Binding-site contacts:
Ligand atom C18 contacts residue ILE104 of chain 37.C at 3.9 Å (hydrophobic).
Ligand atom N4 contacts residue LEU218 of chain 37.C at 3.0 Å (h-bond).
Ligand atom C15 contacts residue SER198 of chain 37.B at 3.6 Å.
Ligand atom C13 contacts residue ASN198 of chain 37.C at 2.6 Å.
Ligand atom N6 contacts residue ASN219 of chain 37.C at 3.5 Å.
Ligand atom C12 contacts residue LEU218 of chain 37.C at 3.6 Å (hydrophobic).
Ligand atom F2 contacts residue ILE104 of chain 37.C at 3.4 Å.
Ligand atom F3 contacts residue LEU106 of chain 37.C at 3.5 Å.
Ligand atom F3 contacts residue ILE104 of chain 37.C at 3.7 Å.
Ligand atom C2 contacts residue MET221 of chain 37.C at 3.8 Å (hydrophobic).
Ligand atom N5 contacts residue ASN198 of chain 37.C at 3.0 Å (h-bond).
Ligand atom N2 contacts residue ASN198 of chain 37.C at 3.3 Å (h-bond).
Ligand atom C4 contacts residue ASN105 of chain 37.C at 3.4 Å.
Ligand atom C15 contacts residue ALA194 of chain 37.C at 3.5 Å (hydrophobic).
Ligand atom C6 contacts residue ILE104 of chain 37.C at 3.3 Å (hydrophobic).
Ligand atom C15 contacts residue LEU218 of chain 37.C at 3.8 Å (hydrophobic).
Ligand atom C3 contacts residue TYR197 of chain 37.C at 3.8 Å (hydrophobic).
Ligand atom C17 contacts residue ALA194 of chain 37.C at 3.6 Å (hydrophobic).
Ligand atom F2 contacts residue TYR128 of chain 37.C at 3.4 Å.
Ligand atom C15 contacts residue ASN198 of chain 37.C at 2.5 Å.
Ligand atom N6 contacts residue MET221 of chain 37.C at 3.2 Å.
Ligand atom F3 contacts residue TYR128 of chain 37.C at 3.4 Å.
Ligand atom C6 contacts residue MET221 of chain 37.C at 3.8 Å (hydrophobic).
Ligand atom C13 contacts residue LEU218 of chain 37.C at 3.6 Å (hydrophobic).
Ligand atom C9 contacts residue ASN198 of chain 37.C at 3.1 Å.
Ligand atom N3 contacts residue ASN198 of chain 37.C at 2.3 Å (h-bond).
Ligand atom C4 contacts residue MET221 of chain 37.C at 3.7 Å (hydrophobic).
Ligand atom C17 contacts residue ASN198 of chain 37.C at 3.7 Å.
Ligand atom C6 contacts residue ASN105 of chain 37.C at 3.6 Å.
Ligand atom C10 contacts residue LEU218 of chain 37.C at 3.4 Å (hydrophobic).
Ligand atom C11 contacts residue LEU218 of chain 37.C at 3.6 Å (hydrophobic).
Ligand atom C14 contacts residue LEU218 of chain 37.C at 3.5 Å (hydrophobic).
Ligand atom N3 contacts residue TYR197 of chain 37.C at 3.9 Å.
Ligand atom C13 contacts residue ALA196 of chain 37.C at 3.8 Å (hydrophobic).
Ligand atom F1 contacts residue SER126 of chain 37.C at 3.6 Å.
Ligand atom N5 contacts residue TYR197 of chain 37.C at 3.8 Å.
Ligand atom F2 contacts residue MET221 of chain 37.C at 2.9 Å.
Ligand atom N6 contacts residue LEU218 of chain 37.C at 3.4 Å (h-bond).
Ligand atom N1 contacts residue ASN219 of chain 37.C at 3.9 Å.
Ligand atom C1 contacts residue TYR197 of chain 37.C at 3.8 Å (hydrophobic).

A protein and the small-molecule ligand that binds it are described below.
Small molecule (SMILES): Nc1nc(-c2ccccc2)nc2[nH]nc(Nc3ccc(C(F)(F)F)cc3)c12

Sequence of chain 46.D:
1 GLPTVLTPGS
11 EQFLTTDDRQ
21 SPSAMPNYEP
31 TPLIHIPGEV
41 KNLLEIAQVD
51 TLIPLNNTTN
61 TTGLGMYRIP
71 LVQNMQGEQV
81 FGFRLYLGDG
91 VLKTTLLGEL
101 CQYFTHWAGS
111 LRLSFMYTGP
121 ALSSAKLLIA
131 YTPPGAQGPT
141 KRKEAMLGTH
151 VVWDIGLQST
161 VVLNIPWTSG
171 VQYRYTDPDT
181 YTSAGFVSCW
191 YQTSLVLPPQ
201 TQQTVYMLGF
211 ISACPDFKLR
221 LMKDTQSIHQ

Sequence of chain 37.B:
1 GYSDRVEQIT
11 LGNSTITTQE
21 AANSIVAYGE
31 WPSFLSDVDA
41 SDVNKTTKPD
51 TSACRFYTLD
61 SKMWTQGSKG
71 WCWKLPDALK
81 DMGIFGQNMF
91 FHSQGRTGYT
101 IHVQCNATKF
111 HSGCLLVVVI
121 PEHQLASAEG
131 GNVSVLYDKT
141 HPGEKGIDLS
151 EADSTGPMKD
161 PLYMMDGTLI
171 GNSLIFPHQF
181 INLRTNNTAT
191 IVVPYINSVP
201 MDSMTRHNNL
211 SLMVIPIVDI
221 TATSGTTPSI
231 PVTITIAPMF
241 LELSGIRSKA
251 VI

Sequence of chain 37.C:
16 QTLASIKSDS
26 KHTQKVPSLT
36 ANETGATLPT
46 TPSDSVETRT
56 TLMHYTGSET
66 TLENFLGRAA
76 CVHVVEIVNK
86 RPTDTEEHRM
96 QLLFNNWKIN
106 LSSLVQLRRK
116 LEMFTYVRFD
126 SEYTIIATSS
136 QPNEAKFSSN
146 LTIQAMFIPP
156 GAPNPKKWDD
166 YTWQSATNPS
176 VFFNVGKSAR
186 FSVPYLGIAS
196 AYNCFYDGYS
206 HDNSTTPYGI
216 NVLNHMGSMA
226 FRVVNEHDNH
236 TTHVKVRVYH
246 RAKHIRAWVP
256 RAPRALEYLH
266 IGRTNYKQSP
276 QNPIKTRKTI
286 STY